Binding-site contacts:
Ligand atom O1B contacts residue ARG37 of chain 2.B at 2.9 Å (salt-bridge).
Ligand atom C82 contacts residue ARG144 of chain 2.B at 3.8 Å.
Ligand atom C7 contacts residue ARG212 of chain 2.B at 3.7 Å.
Ligand atom C3 contacts residue TYR321 of chain 2.B at 3.2 Å (hydrophobic).
Ligand atom N4 contacts residue GLU38 of chain 2.B at 2.7 Å (salt-bridge).
Ligand atom O1A contacts residue ARG287 of chain 2.B at 2.8 Å (salt-bridge).
Ligand atom C6 contacts residue GLU197 of chain 2.B at 3.6 Å.
Ligand atom C91 contacts residue GLU196 of chain 2.B at 3.7 Å.
Ligand atom O1B contacts residue TYR321 of chain 2.B at 3.4 Å (h-bond).
Ligand atom O10 contacts residue ARG71 of chain 2.B at 2.8 Å (salt-bridge).
Ligand atom C2 contacts residue TYR321 of chain 2.B at 2.8 Å (hydrophobic).
Ligand atom O10 contacts residue ASP70 of chain 2.B at 3.2 Å.
Ligand atom C82 contacts residue ARG71 of chain 2.B at 3.7 Å.
Ligand atom C7 contacts residue GLU197 of chain 2.B at 3.9 Å.
Ligand atom C1 contacts residue ARG287 of chain 2.B at 3.6 Å.
Ligand atom C9 contacts residue GLU196 of chain 2.B at 3.6 Å.
Ligand atom C91 contacts residue ARG212 of chain 2.B at 3.8 Å.
Ligand atom N4 contacts residue ASP70 of chain 2.B at 3.0 Å (salt-bridge).
Ligand atom C4 contacts residue GLU38 of chain 2.B at 3.6 Å.
Ligand atom C7 contacts residue TYR321 of chain 2.B at 3.2 Å (hydrophobic).
Ligand atom O1A contacts residue ARG212 of chain 2.B at 2.9 Å (salt-bridge).
Ligand atom C11 contacts residue TRP98 of chain 2.B at 3.9 Å (hydrophobic).
Ligand atom C3 contacts residue ARG37 of chain 2.B at 3.7 Å.
Ligand atom C4 contacts residue GLU197 of chain 2.B at 3.9 Å.
Ligand atom C1 contacts residue TYR321 of chain 2.B at 3.0 Å (hydrophobic).
Ligand atom C82 contacts residue EDO1 of chain 2.Y at 3.6 Å.
Ligand atom C81 contacts residue ARG144 of chain 2.B at 3.7 Å.
Ligand atom C91 contacts residue ASN214 of chain 2.B at 3.7 Å.
Ligand atom C6 contacts residue TYR321 of chain 2.B at 3.8 Å (hydrophobic).
Ligand atom C3 contacts residue ASP70 of chain 2.B at 3.3 Å.
Ligand atom C4 contacts residue ASP70 of chain 2.B at 3.6 Å.
Ligand atom C4 contacts residue TYR321 of chain 2.B at 3.6 Å (hydrophobic).
Ligand atom C1 contacts residue ARG212 of chain 2.B at 3.8 Å.
Ligand atom C5 contacts residue ASP70 of chain 2.B at 3.9 Å.
Ligand atom C81 contacts residue SER166 of chain 2.B at 3.8 Å.
Ligand atom C10 contacts residue ARG71 of chain 2.B at 3.8 Å.
Ligand atom C81 contacts residue EDO1 of chain 2.Y at 3.9 Å.
Ligand atom O1B contacts residue ARG287 of chain 2.B at 2.9 Å (salt-bridge).
Ligand atom O1A contacts residue TYR321 of chain 2.B at 3.4 Å (h-bond).
Ligand atom C3 contacts residue GLU38 of chain 2.B at 3.6 Å.

Sequence of chain 2.B:
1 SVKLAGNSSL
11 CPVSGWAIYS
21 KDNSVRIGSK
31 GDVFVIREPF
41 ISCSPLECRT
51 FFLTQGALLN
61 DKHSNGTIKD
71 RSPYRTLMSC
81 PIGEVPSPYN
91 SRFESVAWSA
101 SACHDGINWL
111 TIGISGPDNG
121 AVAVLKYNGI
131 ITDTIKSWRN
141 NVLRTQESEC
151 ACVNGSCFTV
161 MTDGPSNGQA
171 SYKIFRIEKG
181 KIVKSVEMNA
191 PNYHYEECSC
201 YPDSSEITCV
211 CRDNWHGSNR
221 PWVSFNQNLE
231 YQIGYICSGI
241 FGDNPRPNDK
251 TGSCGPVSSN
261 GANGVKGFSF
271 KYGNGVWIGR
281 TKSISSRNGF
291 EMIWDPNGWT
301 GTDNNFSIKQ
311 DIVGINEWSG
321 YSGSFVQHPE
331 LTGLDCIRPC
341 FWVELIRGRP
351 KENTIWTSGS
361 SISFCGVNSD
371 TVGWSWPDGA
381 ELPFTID

A small-molecule ligand and the protein it binds are described below.
Small molecule (SMILES): CCC(CC)O[C@@H]1C=C(C(=O)O)C[C@H](N)[C@H]1NC(C)=O